Sequence of chain 1.F:
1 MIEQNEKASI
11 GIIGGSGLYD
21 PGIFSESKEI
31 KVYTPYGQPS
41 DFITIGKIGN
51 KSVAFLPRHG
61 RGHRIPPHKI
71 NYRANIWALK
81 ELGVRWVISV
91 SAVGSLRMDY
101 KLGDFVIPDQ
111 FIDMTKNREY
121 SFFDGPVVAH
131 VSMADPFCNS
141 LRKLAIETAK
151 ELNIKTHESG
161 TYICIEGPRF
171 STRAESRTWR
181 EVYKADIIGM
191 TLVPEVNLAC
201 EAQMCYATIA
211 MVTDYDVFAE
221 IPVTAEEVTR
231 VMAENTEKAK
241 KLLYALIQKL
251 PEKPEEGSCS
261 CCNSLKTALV

This small molecule binds to this protein.
Small molecule (SMILES): CSC[C@H]1O[C@@H](n2cnc3c(N)ncnc32)[C@H](O)[C@@H]1O

Sequence of chain 1.E:
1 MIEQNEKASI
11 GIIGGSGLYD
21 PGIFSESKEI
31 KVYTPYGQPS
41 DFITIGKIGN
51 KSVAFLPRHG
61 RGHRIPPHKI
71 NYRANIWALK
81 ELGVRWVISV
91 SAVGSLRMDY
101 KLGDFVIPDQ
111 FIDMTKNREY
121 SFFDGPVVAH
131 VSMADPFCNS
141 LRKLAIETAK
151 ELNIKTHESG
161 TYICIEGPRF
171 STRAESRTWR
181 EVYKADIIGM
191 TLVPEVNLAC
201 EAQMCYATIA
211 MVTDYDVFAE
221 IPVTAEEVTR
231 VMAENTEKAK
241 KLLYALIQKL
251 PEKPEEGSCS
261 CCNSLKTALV

Binding-site contacts:
Ligand atom O3' contacts residue HIS59 of chain 1.E at 3.7 Å.
Ligand atom N6 contacts residue GLY94 of chain 1.E at 3.6 Å.
Ligand atom C8 contacts residue ALA92 of chain 1.E at 3.8 Å (hydrophobic).
Ligand atom C2' contacts residue SO41 of chain 1.T at 3.7 Å.
Ligand atom O2' contacts residue SO41 of chain 1.T at 2.8 Å (h-bond).
Ligand atom C3' contacts residue SO41 of chain 1.T at 3.4 Å.
Ligand atom C6 contacts residue ASP216 of chain 1.E at 3.8 Å.
Ligand atom S5' contacts residue VAL228 of chain 1.E at 3.8 Å.
Ligand atom N7 contacts residue VAL93 of chain 1.E at 3.6 Å.
Ligand atom C8 contacts residue THR213 of chain 1.E at 3.8 Å.
Ligand atom C5 contacts residue GLY94 of chain 1.E at 3.6 Å.
Ligand atom C5 contacts residue ASP214 of chain 1.E at 3.7 Å.
Ligand atom C6 contacts residue ILE188 of chain 1.E at 3.6 Å (hydrophobic).
Ligand atom N6 contacts residue ASP214 of chain 1.E at 2.9 Å (salt-bridge).
Ligand atom C5 contacts residue PHE170 of chain 1.E at 3.8 Å (hydrophobic).
Ligand atom N1 contacts residue PHE170 of chain 1.E at 3.7 Å.
Ligand atom C5' contacts residue HIS130 of chain 1.F at 3.2 Å.
Ligand atom O2' contacts residue MET190 of chain 1.E at 3.0 Å (h-bond).
Ligand atom N6 contacts residue ASP216 of chain 1.E at 2.9 Å (salt-bridge).
Ligand atom N7 contacts residue GLY94 of chain 1.E at 3.3 Å (h-bond).
Ligand atom N6 contacts residue ILE188 of chain 1.E at 3.5 Å.
Ligand atom C4' contacts residue SO41 of chain 1.T at 3.6 Å.
Ligand atom C8 contacts residue ASP214 of chain 1.E at 3.4 Å.
Ligand atom CS contacts residue VAL270 of chain 1.F at 3.7 Å (hydrophobic).
Ligand atom C2 contacts residue MET190 of chain 1.E at 3.7 Å (hydrophobic).
Ligand atom C4 contacts residue PHE170 of chain 1.E at 3.8 Å (hydrophobic).
Ligand atom S5' contacts residue HIS130 of chain 1.F at 3.8 Å.
Ligand atom O2' contacts residue GLY189 of chain 1.E at 3.8 Å.
Ligand atom O3' contacts residue SO41 of chain 1.T at 2.6 Å (h-bond).
Ligand atom N9 contacts residue ALA92 of chain 1.E at 3.7 Å.
Ligand atom N1 contacts residue ILE188 of chain 1.E at 3.7 Å.
Ligand atom C1' contacts residue ALA92 of chain 1.E at 3.4 Å (hydrophobic).
Ligand atom N3 contacts residue MET190 of chain 1.E at 3.7 Å.
Ligand atom C8 contacts residue VAL228 of chain 1.E at 3.7 Å (hydrophobic).
Ligand atom CS contacts residue SER16 of chain 1.E at 3.7 Å.
Ligand atom N7 contacts residue ASP214 of chain 1.E at 2.6 Å (salt-bridge).
Ligand atom N3 contacts residue GLY189 of chain 1.E at 3.6 Å.
Ligand atom C2 contacts residue PHE170 of chain 1.E at 3.8 Å (hydrophobic).
Ligand atom C5 contacts residue ILE188 of chain 1.E at 3.8 Å (hydrophobic).
Ligand atom O3' contacts residue PRO67 of chain 1.E at 3.6 Å.